The small molecule below binds the protein below.
Small molecule (SMILES): CC(=O)N[C@@H]1[C@@H](O)[C@H](O)[C@@H](CO)O[C@H]1O

Sequence of chain 56.E:
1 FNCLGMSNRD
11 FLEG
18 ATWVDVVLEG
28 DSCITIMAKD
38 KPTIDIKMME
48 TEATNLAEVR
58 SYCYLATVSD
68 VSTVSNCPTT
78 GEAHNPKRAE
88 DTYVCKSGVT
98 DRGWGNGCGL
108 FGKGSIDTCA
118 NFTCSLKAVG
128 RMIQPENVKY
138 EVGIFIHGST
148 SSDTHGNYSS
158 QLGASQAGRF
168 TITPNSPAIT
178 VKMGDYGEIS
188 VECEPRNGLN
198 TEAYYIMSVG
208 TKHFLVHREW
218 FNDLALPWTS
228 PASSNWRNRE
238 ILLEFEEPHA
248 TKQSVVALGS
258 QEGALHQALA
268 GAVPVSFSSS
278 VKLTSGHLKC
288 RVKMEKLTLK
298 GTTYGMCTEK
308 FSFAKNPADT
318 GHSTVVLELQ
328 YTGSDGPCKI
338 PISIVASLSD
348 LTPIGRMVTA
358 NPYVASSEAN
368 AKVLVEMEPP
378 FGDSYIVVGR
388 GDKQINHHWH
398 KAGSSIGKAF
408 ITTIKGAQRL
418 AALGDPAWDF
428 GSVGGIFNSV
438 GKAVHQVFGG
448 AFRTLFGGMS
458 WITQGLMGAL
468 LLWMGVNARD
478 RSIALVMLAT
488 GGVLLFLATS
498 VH

Binding-site contacts:
Ligand atom C7 contacts residue TYR90 of chain 56.E at 4.2 Å (hydrophobic).
Ligand atom O7 contacts residue ASP67 of chain 56.E at 4.3 Å.
Ligand atom C3 contacts residue ASN118 of chain 56.E at 3.8 Å.
Ligand atom O6 contacts residue THR89 of chain 56.E at 3.8 Å.
Ligand atom O6 contacts residue THR120 of chain 56.E at 3.5 Å (h-bond).
Ligand atom C1 contacts residue SER66 of chain 56.E at 4.4 Å.
Ligand atom C2 contacts residue ASN118 of chain 56.E at 2.5 Å.
Ligand atom O7 contacts residue SER66 of chain 56.E at 3.6 Å.
Ligand atom C5 contacts residue ASN118 of chain 56.E at 3.6 Å.
Ligand atom C8 contacts residue ASP67 of chain 56.E at 4.0 Å.
Ligand atom O5 contacts residue SER66 of chain 56.E at 4.3 Å.
Ligand atom C8 contacts residue ASN118 of chain 56.E at 4.3 Å.
Ligand atom O5 contacts residue THR120 of chain 56.E at 3.7 Å.
Ligand atom C7 contacts residue ASP67 of chain 56.E at 4.3 Å.
Ligand atom O6 contacts residue PHE119 of chain 56.E at 3.2 Å (h-bond).
Ligand atom N2 contacts residue ASN118 of chain 56.E at 2.9 Å (h-bond).
Ligand atom N2 contacts residue TYR90 of chain 56.E at 4.2 Å.
Ligand atom C7 contacts residue ASN118 of chain 56.E at 3.3 Å.
Ligand atom C1 contacts residue ASN118 of chain 56.E at 1.4 Å.
Ligand atom O5 contacts residue ASN118 of chain 56.E at 2.4 Å (h-bond).
Ligand atom C4 contacts residue ASN118 of chain 56.E at 4.2 Å.
Ligand atom O7 contacts residue ASN118 of chain 56.E at 3.4 Å (h-bond).
Ligand atom C5 contacts residue THR120 of chain 56.E at 4.5 Å.
Ligand atom C6 contacts residue THR120 of chain 56.E at 4.0 Å.
Ligand atom O6 contacts residue ASN118 of chain 56.E at 4.1 Å.
Ligand atom C8 contacts residue TYR90 of chain 56.E at 3.6 Å (hydrophobic).